Sequence of chain 1.B:
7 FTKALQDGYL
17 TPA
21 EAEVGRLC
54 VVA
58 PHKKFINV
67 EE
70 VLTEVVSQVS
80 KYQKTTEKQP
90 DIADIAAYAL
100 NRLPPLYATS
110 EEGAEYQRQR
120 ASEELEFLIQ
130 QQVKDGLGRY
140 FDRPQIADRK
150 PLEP

Binding-site contacts:
Ligand atom O3' contacts residue ASN100 of chain 1.B at 3.5 Å (h-bond).
Ligand atom O61 contacts residue ARG142 of chain 1.B at 3.2 Å (salt-bridge).
Ligand atom O1P contacts residue SER109 of chain 1.A at 3.0 Å (h-bond).
Ligand atom C21 contacts residue ILE145 of chain 1.B at 3.5 Å (hydrophobic).
Ligand atom C5 contacts residue TYR115 of chain 1.A at 3.6 Å (hydrophobic).
Ligand atom O3A contacts residue THR108 of chain 1.A at 3.1 Å (h-bond).
Ligand atom N21 contacts residue ARG142 of chain 1.B at 2.8 Å (salt-bridge).
Ligand atom C2 contacts residue TYR115 of chain 1.A at 3.6 Å (hydrophobic).
Ligand atom N3 contacts residue TYR115 of chain 1.A at 3.5 Å.
Ligand atom C21 contacts residue ARG142 of chain 1.B at 3.2 Å.
Ligand atom O11 contacts residue ARG101 of chain 1.B at 2.7 Å (salt-bridge).
Ligand atom O2A contacts residue ASP93 of chain 1.B at 3.0 Å (salt-bridge).
Ligand atom N21 contacts residue ASP93 of chain 1.B at 3.0 Å (salt-bridge).
Ligand atom O1P contacts residue ALA107 of chain 1.A at 3.3 Å.
Ligand atom O1P contacts residue THR108 of chain 1.A at 2.7 Å (h-bond).
Ligand atom C1A contacts residue ASP93 of chain 1.B at 3.4 Å.
Ligand atom O4A contacts residue TYR97 of chain 1.B at 3.5 Å (h-bond).
Ligand atom O11 contacts residue ASN100 of chain 1.B at 2.8 Å (h-bond).
Ligand atom O4A contacts residue ASP93 of chain 1.B at 3.4 Å (salt-bridge).
Ligand atom N21 contacts residue PRO143 of chain 1.B at 3.4 Å (h-bond).
Ligand atom C5' contacts residue ALA107 of chain 1.A at 3.6 Å (hydrophobic).
Ligand atom O1P contacts residue GLY112 of chain 1.A at 3.5 Å.
Ligand atom O21 contacts residue ARG101 of chain 1.B at 3.4 Å (salt-bridge).
Ligand atom O3' contacts residue GLN116 of chain 1.A at 3.5 Å (h-bond).
Ligand atom N11 contacts residue ARG142 of chain 1.B at 2.8 Å (salt-bridge).
Ligand atom C5' contacts residue GLY112 of chain 1.A at 3.6 Å.
Ligand atom O2' contacts residue GLN116 of chain 1.A at 3.3 Å (h-bond).
Ligand atom C5' contacts residue TYR106 of chain 1.A at 3.6 Å (hydrophobic).
Ligand atom C4 contacts residue TYR115 of chain 1.A at 3.5 Å (hydrophobic).
Ligand atom N31 contacts residue ILE145 of chain 1.B at 3.6 Å.
Ligand atom O61 contacts residue ARG138 of chain 1.B at 3.5 Å (salt-bridge).
Ligand atom C5A contacts residue ASN100 of chain 1.B at 3.6 Å.
Ligand atom O2P contacts residue SER109 of chain 1.A at 3.4 Å (h-bond).
Ligand atom N31 contacts residue ASP93 of chain 1.B at 3.6 Å.
Ligand atom N7 contacts residue ARG148 of chain 1.B at 3.3 Å (salt-bridge).
Ligand atom O2A contacts residue THR108 of chain 1.A at 2.6 Å (h-bond).
Ligand atom N11 contacts residue ARG138 of chain 1.B at 3.6 Å (salt-bridge).
Ligand atom O4' contacts residue GLY112 of chain 1.A at 3.6 Å.
Ligand atom C4' contacts residue GLN116 of chain 1.A at 3.3 Å.
Ligand atom C2A contacts residue THR108 of chain 1.A at 3.5 Å.

Sequence of chain 1.A:
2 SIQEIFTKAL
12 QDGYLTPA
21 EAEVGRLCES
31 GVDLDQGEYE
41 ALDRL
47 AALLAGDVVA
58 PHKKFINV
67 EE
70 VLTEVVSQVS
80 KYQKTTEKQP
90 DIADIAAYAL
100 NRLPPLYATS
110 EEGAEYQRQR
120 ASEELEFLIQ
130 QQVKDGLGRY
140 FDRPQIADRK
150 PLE

A small-molecule ligand and the protein it binds are described below.
Small molecule (SMILES): Nc1nc2c(ncn2[C@@H]2O[C@@H]3CO[P](=O)(O)O[C@H]4[C@@H](O)[C@H](n5cnc6c(=O)[nH]c(N)nc65)O[C@@H]4CO[P](=O)(O)O[C@H]3[C@H]2O)c(=O)[nH]1